Binding-site contacts:
Ligand atom O3P contacts residue SER331 of chain 1.A at 2.9 Å (h-bond).
Ligand atom N9 contacts residue NAD1 of chain 1.J at 3.6 Å.
Ligand atom C5' contacts residue TYR413 of chain 1.A at 3.7 Å (hydrophobic).
Ligand atom O3' contacts residue NAD1 of chain 1.J at 3.5 Å (h-bond).
Ligand atom O6 contacts residue MET416 of chain 1.A at 3.2 Å (h-bond).
Ligand atom C8 contacts residue MET72 of chain 1.A at 3.5 Å (hydrophobic).
Ligand atom O1P contacts residue GLY367 of chain 1.A at 3.4 Å.
Ligand atom N1 contacts residue GLY444 of chain 1.A at 3.7 Å.
Ligand atom O6 contacts residue GLY415 of chain 1.A at 3.0 Å.
Ligand atom C5 contacts residue MET416 of chain 1.A at 3.6 Å (hydrophobic).
Ligand atom N7 contacts residue MET416 of chain 1.A at 2.8 Å (h-bond).
Ligand atom O5' contacts residue GLY367 of chain 1.A at 3.7 Å.
Ligand atom O3P contacts residue TYR413 of chain 1.A at 2.8 Å (h-bond).
Ligand atom O2P contacts residue TYR413 of chain 1.A at 3.7 Å.
Ligand atom N1 contacts residue GLN443 of chain 1.A at 3.0 Å (h-bond).
Ligand atom O6 contacts residue GLY417 of chain 1.A at 2.6 Å (h-bond).
Ligand atom N7 contacts residue GLY415 of chain 1.A at 3.1 Å.
Ligand atom C2 contacts residue GLN443 of chain 1.A at 3.4 Å.
Ligand atom O3P contacts residue ILE332 of chain 1.A at 3.7 Å.
Ligand atom O6 contacts residue GLY444 of chain 1.A at 3.7 Å.
Ligand atom C6 contacts residue GLY417 of chain 1.A at 3.5 Å.
Ligand atom C2 contacts residue CYS333 of chain 1.A at 3.4 Å (hydrophobic).
Ligand atom O3' contacts residue ASP366 of chain 1.A at 2.5 Å (salt-bridge).
Ligand atom N3 contacts residue NAD1 of chain 1.J at 3.1 Å.
Ligand atom C6 contacts residue MET416 of chain 1.A at 3.8 Å (hydrophobic).
Ligand atom C5 contacts residue ILE332 of chain 1.A at 3.7 Å (hydrophobic).
Ligand atom N1 contacts residue NAD1 of chain 1.J at 3.7 Å.
Ligand atom O2P contacts residue GLY389 of chain 1.A at 3.2 Å (h-bond).
Ligand atom C6 contacts residue GLY415 of chain 1.A at 3.6 Å.
Ligand atom N3 contacts residue CYS333 of chain 1.A at 3.2 Å.
Ligand atom C4 contacts residue NAD1 of chain 1.J at 3.4 Å.
Ligand atom C2 contacts residue NAD1 of chain 1.J at 3.4 Å.
Ligand atom C3' contacts residue ASP366 of chain 1.A at 3.1 Å.
Ligand atom O1P contacts residue GLY368 of chain 1.A at 2.7 Å (h-bond).
Ligand atom O1P contacts residue SER331 of chain 1.A at 3.3 Å (h-bond).
Ligand atom C5 contacts residue GLY415 of chain 1.A at 3.5 Å.
Ligand atom P contacts residue TYR413 of chain 1.A at 3.7 Å.
Ligand atom O2P contacts residue SER390 of chain 1.A at 2.6 Å (h-bond).
Ligand atom P contacts residue SER331 of chain 1.A at 3.6 Å.
Ligand atom O6 contacts residue SER418 of chain 1.A at 3.2 Å (h-bond).

Sequence of chain 1.A:
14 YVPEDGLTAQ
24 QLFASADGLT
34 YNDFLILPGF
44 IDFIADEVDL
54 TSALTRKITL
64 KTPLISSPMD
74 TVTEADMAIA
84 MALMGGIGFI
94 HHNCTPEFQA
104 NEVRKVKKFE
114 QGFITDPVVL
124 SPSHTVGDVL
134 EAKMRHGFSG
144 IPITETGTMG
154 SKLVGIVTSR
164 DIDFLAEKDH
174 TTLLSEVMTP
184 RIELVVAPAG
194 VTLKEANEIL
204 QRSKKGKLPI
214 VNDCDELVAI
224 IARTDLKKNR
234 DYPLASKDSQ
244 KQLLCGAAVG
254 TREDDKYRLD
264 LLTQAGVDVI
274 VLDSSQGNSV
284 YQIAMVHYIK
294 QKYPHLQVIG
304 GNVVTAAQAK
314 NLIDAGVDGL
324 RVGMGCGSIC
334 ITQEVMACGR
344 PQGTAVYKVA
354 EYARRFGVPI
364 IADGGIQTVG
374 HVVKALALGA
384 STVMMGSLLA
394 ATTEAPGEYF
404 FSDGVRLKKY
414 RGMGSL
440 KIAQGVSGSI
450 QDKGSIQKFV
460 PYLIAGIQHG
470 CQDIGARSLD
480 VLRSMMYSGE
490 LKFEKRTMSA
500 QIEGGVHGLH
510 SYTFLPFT

A protein and the small-molecule ligand that binds it are described below.
Small molecule (SMILES): O=c1[nH]cnc2c1ncn2[C@@H]1O[C@H](COP(=O)(O)O)[C@@H](O)[C@H]1O